Binding-site contacts:
Ligand atom C01 contacts residue PHE186 of chain 1.B at 3.7 Å (hydrophobic).
Ligand atom C27 contacts residue GLU369 of chain 1.B at 3.5 Å.
Ligand atom N30 contacts residue LYS182 of chain 1.B at 3.4 Å (salt-bridge).
Ligand atom C04 contacts residue TYR11 of chain 1.A at 3.5 Å (hydrophobic).
Ligand atom C25 contacts residue ILE371 of chain 1.B at 3.7 Å (hydrophobic).
Ligand atom C09 contacts residue PHE186 of chain 1.B at 3.7 Å (hydrophobic).
Ligand atom C07 contacts residue ARG304 of chain 1.B at 3.7 Å.
Ligand atom C06 contacts residue ARG304 of chain 1.B at 3.7 Å.
Ligand atom C15 contacts residue HIS184 of chain 1.B at 3.5 Å.
Ligand atom C27 contacts residue LYS182 of chain 1.B at 3.7 Å.
Ligand atom C01 contacts residue TYR11 of chain 1.A at 3.5 Å (hydrophobic).
Ligand atom O29 contacts residue PRO300 of chain 1.B at 3.4 Å.
Ligand atom O10 contacts residue ARG304 of chain 1.B at 3.4 Å.
Ligand atom C09 contacts residue SER268 of chain 1.B at 3.4 Å.
Ligand atom N11 contacts residue ALA237 of chain 1.B at 3.5 Å.
Ligand atom O10 contacts residue SER268 of chain 1.B at 2.6 Å (h-bond).
Ligand atom C08 contacts residue PHE186 of chain 1.B at 3.7 Å (hydrophobic).
Ligand atom C12 contacts residue SER268 of chain 1.B at 3.4 Å.
Ligand atom C06 contacts residue TYR11 of chain 1.A at 3.7 Å (hydrophobic).
Ligand atom C14 contacts residue VAL235 of chain 1.B at 3.7 Å (hydrophobic).
Ligand atom C26 contacts residue ILE371 of chain 1.B at 3.6 Å (hydrophobic).
Ligand atom C26 contacts residue LYS182 of chain 1.B at 3.6 Å.
Ligand atom C21 contacts residue TYR181 of chain 1.B at 3.7 Å (hydrophobic).
Ligand atom C05 contacts residue TYR11 of chain 1.A at 3.6 Å (hydrophobic).
Ligand atom C04 contacts residue ASP212 of chain 1.B at 3.3 Å.
Ligand atom C08 contacts residue ALA237 of chain 1.B at 3.7 Å (hydrophobic).
Ligand atom C07 contacts residue PHE186 of chain 1.B at 3.3 Å (hydrophobic).
Ligand atom C09 contacts residue ALA237 of chain 1.B at 3.5 Å (hydrophobic).
Ligand atom N03 contacts residue ASP9 of chain 1.A at 3.6 Å.
Ligand atom C02 contacts residue ARG189 of chain 1.B at 3.3 Å.
Ligand atom C06 contacts residue PHE186 of chain 1.B at 3.5 Å (hydrophobic).
Ligand atom C02 contacts residue PHE186 of chain 1.B at 3.7 Å (hydrophobic).
Ligand atom C26 contacts residue GLU369 of chain 1.B at 3.3 Å.
Ligand atom N03 contacts residue TYR11 of chain 1.A at 3.5 Å.
Ligand atom O10 contacts residue PHE186 of chain 1.B at 3.6 Å.
Ligand atom C25 contacts residue ARG342 of chain 1.B at 3.5 Å.
Ligand atom N30 contacts residue ARG342 of chain 1.B at 3.5 Å (salt-bridge).
Ligand atom C25 contacts residue ALA372 of chain 1.B at 3.6 Å (hydrophobic).
Ligand atom C26 contacts residue ARG342 of chain 1.B at 3.6 Å.
Ligand atom N30 contacts residue GLU369 of chain 1.B at 2.8 Å (salt-bridge).

The small molecule below binds the protein below.
Small molecule (SMILES): Nc1cccc(C(=O)N2CCC(CCCCNC(=O)/C=C/c3cccnc3)CC2)c1

Sequence of chain 1.A:
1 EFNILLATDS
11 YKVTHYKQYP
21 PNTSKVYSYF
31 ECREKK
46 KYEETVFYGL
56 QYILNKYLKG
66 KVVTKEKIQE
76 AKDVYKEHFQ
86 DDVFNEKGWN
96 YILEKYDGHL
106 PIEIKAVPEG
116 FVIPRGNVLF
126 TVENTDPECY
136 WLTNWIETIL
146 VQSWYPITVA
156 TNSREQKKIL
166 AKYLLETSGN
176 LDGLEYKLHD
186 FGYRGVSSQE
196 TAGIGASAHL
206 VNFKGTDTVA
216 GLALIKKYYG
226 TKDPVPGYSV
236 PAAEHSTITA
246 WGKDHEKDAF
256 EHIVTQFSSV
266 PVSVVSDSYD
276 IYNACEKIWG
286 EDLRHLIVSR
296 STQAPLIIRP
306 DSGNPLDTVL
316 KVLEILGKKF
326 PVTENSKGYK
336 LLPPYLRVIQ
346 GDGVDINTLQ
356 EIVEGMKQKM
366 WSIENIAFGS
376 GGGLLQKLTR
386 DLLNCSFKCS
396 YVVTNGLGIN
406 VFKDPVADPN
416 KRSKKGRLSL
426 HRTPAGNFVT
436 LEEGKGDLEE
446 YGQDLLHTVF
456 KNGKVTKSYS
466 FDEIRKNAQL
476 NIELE

Sequence of chain 1.B:
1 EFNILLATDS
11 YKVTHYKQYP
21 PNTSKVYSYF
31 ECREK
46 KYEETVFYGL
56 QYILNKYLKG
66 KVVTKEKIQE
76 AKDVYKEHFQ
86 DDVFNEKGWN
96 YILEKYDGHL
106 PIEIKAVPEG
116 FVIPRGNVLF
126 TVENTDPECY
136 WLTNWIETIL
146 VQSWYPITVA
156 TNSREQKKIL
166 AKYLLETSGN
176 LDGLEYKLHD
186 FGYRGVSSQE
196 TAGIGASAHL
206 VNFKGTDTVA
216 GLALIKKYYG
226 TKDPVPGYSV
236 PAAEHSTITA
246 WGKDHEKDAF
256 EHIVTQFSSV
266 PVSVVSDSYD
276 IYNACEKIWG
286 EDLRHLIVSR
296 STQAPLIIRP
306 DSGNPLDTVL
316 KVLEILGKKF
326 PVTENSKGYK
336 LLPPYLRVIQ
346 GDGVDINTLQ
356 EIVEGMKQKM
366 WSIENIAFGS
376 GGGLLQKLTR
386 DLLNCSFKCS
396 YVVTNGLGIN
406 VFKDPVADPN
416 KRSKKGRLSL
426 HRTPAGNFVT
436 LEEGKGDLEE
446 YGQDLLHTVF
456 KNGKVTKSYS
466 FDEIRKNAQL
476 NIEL